The small molecule below binds the protein below.
Small molecule (SMILES): CC(=O)N[C@@H]1[C@@H](O)[C@H](O)[C@@H](CO)O[C@H]1O

Sequence of chain 1.B:
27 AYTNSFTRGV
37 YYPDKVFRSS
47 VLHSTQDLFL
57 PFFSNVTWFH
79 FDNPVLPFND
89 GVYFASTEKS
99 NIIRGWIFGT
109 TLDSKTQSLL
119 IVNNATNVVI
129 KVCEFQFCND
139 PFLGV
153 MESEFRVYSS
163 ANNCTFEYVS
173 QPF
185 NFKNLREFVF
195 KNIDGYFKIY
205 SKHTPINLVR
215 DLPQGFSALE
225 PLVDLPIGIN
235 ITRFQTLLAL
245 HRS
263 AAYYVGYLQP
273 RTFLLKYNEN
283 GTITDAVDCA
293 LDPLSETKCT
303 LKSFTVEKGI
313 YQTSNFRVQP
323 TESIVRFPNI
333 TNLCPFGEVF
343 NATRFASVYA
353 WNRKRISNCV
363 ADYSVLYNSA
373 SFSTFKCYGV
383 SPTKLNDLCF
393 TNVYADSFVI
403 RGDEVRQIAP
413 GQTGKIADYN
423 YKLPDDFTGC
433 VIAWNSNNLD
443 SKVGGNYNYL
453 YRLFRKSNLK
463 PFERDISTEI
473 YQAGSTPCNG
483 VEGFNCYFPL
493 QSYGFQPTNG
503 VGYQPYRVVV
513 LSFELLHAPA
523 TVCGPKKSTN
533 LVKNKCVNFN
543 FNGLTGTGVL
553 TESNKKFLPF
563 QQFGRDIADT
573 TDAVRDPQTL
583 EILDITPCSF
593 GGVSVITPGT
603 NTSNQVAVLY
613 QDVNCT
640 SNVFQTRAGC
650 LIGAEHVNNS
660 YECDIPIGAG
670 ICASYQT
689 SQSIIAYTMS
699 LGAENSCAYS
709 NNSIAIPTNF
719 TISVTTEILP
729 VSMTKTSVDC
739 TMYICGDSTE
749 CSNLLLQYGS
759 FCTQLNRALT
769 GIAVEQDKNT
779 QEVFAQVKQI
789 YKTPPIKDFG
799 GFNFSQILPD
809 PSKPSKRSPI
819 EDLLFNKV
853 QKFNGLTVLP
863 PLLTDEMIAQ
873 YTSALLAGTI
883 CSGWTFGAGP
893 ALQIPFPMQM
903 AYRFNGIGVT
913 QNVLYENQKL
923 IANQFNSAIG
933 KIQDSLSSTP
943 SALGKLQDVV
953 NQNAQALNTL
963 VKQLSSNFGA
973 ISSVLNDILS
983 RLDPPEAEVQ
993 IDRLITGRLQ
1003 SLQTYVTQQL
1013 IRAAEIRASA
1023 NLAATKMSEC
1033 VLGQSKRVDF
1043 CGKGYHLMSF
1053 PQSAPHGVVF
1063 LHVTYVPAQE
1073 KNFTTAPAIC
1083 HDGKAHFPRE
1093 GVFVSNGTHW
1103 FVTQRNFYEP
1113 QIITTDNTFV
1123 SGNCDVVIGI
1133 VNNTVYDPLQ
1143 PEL

Binding-site contacts:
Ligand atom N2 contacts residue GLN580 of chain 1.B at 3.0 Å (h-bond).
Ligand atom C3 contacts residue GLN580 of chain 1.B at 4.1 Å.
Ligand atom C8 contacts residue ASN331 of chain 1.B at 4.0 Å.
Ligand atom C7 contacts residue ASN331 of chain 1.B at 3.3 Å.
Ligand atom C1 contacts residue ASN331 of chain 1.B at 1.5 Å.
Ligand atom C2 contacts residue ASN331 of chain 1.B at 2.5 Å.
Ligand atom C8 contacts residue PRO579 of chain 1.B at 4.0 Å (hydrophobic).
Ligand atom C2 contacts residue GLN580 of chain 1.B at 4.0 Å.
Ligand atom O7 contacts residue ASN331 of chain 1.B at 3.3 Å (h-bond).
Ligand atom C8 contacts residue GLN580 of chain 1.B at 3.4 Å.
Ligand atom C3 contacts residue ASN331 of chain 1.B at 3.9 Å.
Ligand atom C5 contacts residue ASN331 of chain 1.B at 3.8 Å.
Ligand atom C7 contacts residue GLN580 of chain 1.B at 3.6 Å.
Ligand atom N2 contacts residue ASN331 of chain 1.B at 3.0 Å (h-bond).
Ligand atom C4 contacts residue ASN331 of chain 1.B at 4.3 Å.
Ligand atom O3 contacts residue GLN580 of chain 1.B at 4.3 Å.
Ligand atom O5 contacts residue ASN331 of chain 1.B at 2.4 Å (h-bond).